Binding-site contacts:
Ligand atom O5 contacts residue ASN280 of chain 3.A at 2.4 Å (h-bond).
Ligand atom O6 contacts residue GLN271 of chain 3.A at 3.8 Å.
Ligand atom C1 contacts residue VAL270 of chain 3.A at 4.4 Å (hydrophobic).
Ligand atom O5 contacts residue GLN271 of chain 3.A at 4.1 Å.
Ligand atom O7 contacts residue VAL269 of chain 3.A at 3.7 Å.
Ligand atom C4 contacts residue VAL269 of chain 3.A at 4.0 Å (hydrophobic).
Ligand atom C1 contacts residue VAL269 of chain 3.A at 3.6 Å (hydrophobic).
Ligand atom O7 contacts residue ASN280 of chain 3.A at 4.2 Å.
Ligand atom C7 contacts residue ASN280 of chain 3.A at 3.3 Å.
Ligand atom O5 contacts residue VAL269 of chain 3.A at 4.2 Å.
Ligand atom C8 contacts residue ASN280 of chain 3.A at 3.4 Å.
Ligand atom O4 contacts residue VAL269 of chain 3.A at 3.7 Å.
Ligand atom O3 contacts residue VAL269 of chain 3.A at 4.4 Å.
Ligand atom N2 contacts residue ASN280 of chain 3.A at 2.9 Å (h-bond).
Ligand atom C5 contacts residue ASN280 of chain 3.A at 3.7 Å.
Ligand atom C3 contacts residue VAL269 of chain 3.A at 3.3 Å (hydrophobic).
Ligand atom C5 contacts residue VAL269 of chain 3.A at 3.8 Å (hydrophobic).
Ligand atom C1 contacts residue ASN280 of chain 3.A at 1.4 Å.
Ligand atom C4 contacts residue ASN280 of chain 3.A at 4.2 Å.
Ligand atom C2 contacts residue VAL269 of chain 3.A at 3.7 Å (hydrophobic).
Ligand atom C3 contacts residue ASN280 of chain 3.A at 3.8 Å.
Ligand atom N2 contacts residue VAL269 of chain 3.A at 3.7 Å.
Ligand atom C2 contacts residue ASN280 of chain 3.A at 2.4 Å.

Sequence of chain 3.A:
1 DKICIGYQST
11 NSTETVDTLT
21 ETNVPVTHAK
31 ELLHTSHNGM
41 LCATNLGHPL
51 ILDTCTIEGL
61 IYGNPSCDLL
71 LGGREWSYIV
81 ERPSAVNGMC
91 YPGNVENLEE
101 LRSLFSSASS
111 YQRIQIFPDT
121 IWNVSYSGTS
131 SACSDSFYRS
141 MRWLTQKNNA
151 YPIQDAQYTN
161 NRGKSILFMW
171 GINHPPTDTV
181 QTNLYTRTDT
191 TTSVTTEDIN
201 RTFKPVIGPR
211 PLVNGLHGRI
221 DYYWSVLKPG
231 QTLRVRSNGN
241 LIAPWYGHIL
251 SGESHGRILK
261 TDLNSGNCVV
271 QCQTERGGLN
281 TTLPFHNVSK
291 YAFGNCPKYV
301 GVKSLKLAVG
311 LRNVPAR

A protein and the small-molecule ligand that binds it are described below.
Small molecule (SMILES): CC(=O)N[C@H]1[C@H](O[C@H]2[C@H](O)[C@@H](NC(C)=O)CO[C@@H]2CO)O[C@H](CO)[C@@H](O)[C@@H]1O